Binding-site contacts:
Ligand atom C2 contacts residue GLN379 of chain 1.A at 4.0 Å.
Ligand atom O7 contacts residue LYS378 of chain 1.A at 4.1 Å.
Ligand atom C1 contacts residue ASN383 of chain 1.A at 1.4 Å.
Ligand atom O7 contacts residue GLN379 of chain 1.A at 3.4 Å.
Ligand atom C7 contacts residue ASN383 of chain 1.A at 3.8 Å.
Ligand atom O6 contacts residue GLU389 of chain 1.A at 4.0 Å.
Ligand atom O7 contacts residue ASN383 of chain 1.A at 4.1 Å.
Ligand atom C7 contacts residue GLN379 of chain 1.A at 4.3 Å.
Ligand atom O5 contacts residue ASN383 of chain 1.A at 2.4 Å (h-bond).
Ligand atom O5 contacts residue ILE386 of chain 1.A at 3.2 Å.
Ligand atom N2 contacts residue ASN383 of chain 1.A at 3.0 Å (h-bond).
Ligand atom O6 contacts residue ILE386 of chain 1.A at 3.6 Å (h-bond).
Ligand atom C5 contacts residue ASN383 of chain 1.A at 3.7 Å.
Ligand atom C3 contacts residue ASN383 of chain 1.A at 3.8 Å.
Ligand atom C6 contacts residue TYR375 of chain 1.A at 4.2 Å (hydrophobic).
Ligand atom N2 contacts residue GLN379 of chain 1.A at 4.4 Å.
Ligand atom C5 contacts residue SER385 of chain 1.A at 4.3 Å.
Ligand atom C1 contacts residue GLN379 of chain 1.A at 3.9 Å.
Ligand atom C2 contacts residue ASN383 of chain 1.A at 2.5 Å.
Ligand atom C6 contacts residue ILE386 of chain 1.A at 3.9 Å (hydrophobic).
Ligand atom O5 contacts residue SER385 of chain 1.A at 4.5 Å.
Ligand atom O5 contacts residue GLN379 of chain 1.A at 4.4 Å.
Ligand atom C5 contacts residue ILE386 of chain 1.A at 4.2 Å (hydrophobic).
Ligand atom C4 contacts residue ASN383 of chain 1.A at 4.2 Å.
Ligand atom O6 contacts residue SER385 of chain 1.A at 3.1 Å (h-bond).
Ligand atom C6 contacts residue SER385 of chain 1.A at 4.2 Å.
Ligand atom C1 contacts residue ILE386 of chain 1.A at 4.1 Å (hydrophobic).

This protein binds this small molecule.
Small molecule (SMILES): CC(=O)N[C@@H]1[C@@H](O)[C@H](O)[C@@H](CO)O[C@H]1O

Sequence of chain 1.A:
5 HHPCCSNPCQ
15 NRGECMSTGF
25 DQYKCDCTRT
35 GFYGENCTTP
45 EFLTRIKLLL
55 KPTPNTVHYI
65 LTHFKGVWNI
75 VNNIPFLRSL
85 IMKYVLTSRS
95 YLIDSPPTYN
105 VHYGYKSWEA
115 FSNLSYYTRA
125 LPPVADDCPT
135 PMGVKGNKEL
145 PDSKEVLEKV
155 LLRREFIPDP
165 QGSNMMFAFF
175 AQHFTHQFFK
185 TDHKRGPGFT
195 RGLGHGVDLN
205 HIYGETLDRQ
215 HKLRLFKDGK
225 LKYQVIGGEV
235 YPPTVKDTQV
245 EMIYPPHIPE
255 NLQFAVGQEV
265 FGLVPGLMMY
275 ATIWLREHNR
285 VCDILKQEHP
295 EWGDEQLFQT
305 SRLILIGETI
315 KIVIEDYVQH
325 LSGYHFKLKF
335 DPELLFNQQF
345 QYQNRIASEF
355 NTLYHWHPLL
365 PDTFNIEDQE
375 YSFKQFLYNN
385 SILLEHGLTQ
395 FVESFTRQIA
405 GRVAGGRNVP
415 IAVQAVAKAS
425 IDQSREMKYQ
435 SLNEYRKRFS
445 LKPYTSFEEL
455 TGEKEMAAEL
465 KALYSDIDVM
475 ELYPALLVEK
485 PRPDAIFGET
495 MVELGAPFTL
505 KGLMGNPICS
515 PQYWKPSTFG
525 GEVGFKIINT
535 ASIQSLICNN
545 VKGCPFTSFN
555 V